Binding-site contacts:
Ligand atom C5 contacts residue ASN283 of chain 1.A at 3.6 Å.
Ligand atom N2 contacts residue ASN283 of chain 1.A at 2.9 Å (h-bond).
Ligand atom C8 contacts residue ASN283 of chain 1.A at 3.9 Å.
Ligand atom C4 contacts residue ASN283 of chain 1.A at 4.2 Å.
Ligand atom O6 contacts residue ARG558 of chain 1.A at 3.8 Å.
Ligand atom O5 contacts residue ASN283 of chain 1.A at 2.3 Å (h-bond).
Ligand atom C7 contacts residue SER311 of chain 1.A at 3.6 Å.
Ligand atom O7 contacts residue THR312 of chain 1.A at 3.8 Å.
Ligand atom C1 contacts residue ILE281 of chain 1.A at 3.8 Å (hydrophobic).
Ligand atom O7 contacts residue SER311 of chain 1.A at 3.2 Å (h-bond).
Ligand atom O5 contacts residue ILE281 of chain 1.A at 3.8 Å.
Ligand atom C3 contacts residue ASN283 of chain 1.A at 3.8 Å.
Ligand atom C5 contacts residue ILE281 of chain 1.A at 4.1 Å (hydrophobic).
Ligand atom N2 contacts residue SER311 of chain 1.A at 4.5 Å.
Ligand atom C6 contacts residue GLU639 of chain 1.A at 4.0 Å.
Ligand atom C7 contacts residue ASN283 of chain 1.A at 3.5 Å.
Ligand atom C2 contacts residue ASN283 of chain 1.A at 2.4 Å.
Ligand atom O6 contacts residue GLU639 of chain 1.A at 3.9 Å.
Ligand atom C8 contacts residue TYR284 of chain 1.A at 4.5 Å (hydrophobic).
Ligand atom C8 contacts residue SER311 of chain 1.A at 3.9 Å.
Ligand atom O7 contacts residue ASN283 of chain 1.A at 3.9 Å.
Ligand atom O6 contacts residue ASP640 of chain 1.A at 3.4 Å (salt-bridge).
Ligand atom C6 contacts residue ARG558 of chain 1.A at 3.9 Å.
Ligand atom C1 contacts residue ASN283 of chain 1.A at 1.4 Å.
Ligand atom C8 contacts residue MET310 of chain 1.A at 3.8 Å (hydrophobic).

The protein below binds the small molecule below.
Small molecule (SMILES): CC(=O)N[C@H]1[C@H](O[C@H]2[C@H](O)[C@@H](NC(C)=O)CO[C@@H]2CO)O[C@H](CO)[C@@H](O)[C@@H]1O

Sequence of chain 1.A:
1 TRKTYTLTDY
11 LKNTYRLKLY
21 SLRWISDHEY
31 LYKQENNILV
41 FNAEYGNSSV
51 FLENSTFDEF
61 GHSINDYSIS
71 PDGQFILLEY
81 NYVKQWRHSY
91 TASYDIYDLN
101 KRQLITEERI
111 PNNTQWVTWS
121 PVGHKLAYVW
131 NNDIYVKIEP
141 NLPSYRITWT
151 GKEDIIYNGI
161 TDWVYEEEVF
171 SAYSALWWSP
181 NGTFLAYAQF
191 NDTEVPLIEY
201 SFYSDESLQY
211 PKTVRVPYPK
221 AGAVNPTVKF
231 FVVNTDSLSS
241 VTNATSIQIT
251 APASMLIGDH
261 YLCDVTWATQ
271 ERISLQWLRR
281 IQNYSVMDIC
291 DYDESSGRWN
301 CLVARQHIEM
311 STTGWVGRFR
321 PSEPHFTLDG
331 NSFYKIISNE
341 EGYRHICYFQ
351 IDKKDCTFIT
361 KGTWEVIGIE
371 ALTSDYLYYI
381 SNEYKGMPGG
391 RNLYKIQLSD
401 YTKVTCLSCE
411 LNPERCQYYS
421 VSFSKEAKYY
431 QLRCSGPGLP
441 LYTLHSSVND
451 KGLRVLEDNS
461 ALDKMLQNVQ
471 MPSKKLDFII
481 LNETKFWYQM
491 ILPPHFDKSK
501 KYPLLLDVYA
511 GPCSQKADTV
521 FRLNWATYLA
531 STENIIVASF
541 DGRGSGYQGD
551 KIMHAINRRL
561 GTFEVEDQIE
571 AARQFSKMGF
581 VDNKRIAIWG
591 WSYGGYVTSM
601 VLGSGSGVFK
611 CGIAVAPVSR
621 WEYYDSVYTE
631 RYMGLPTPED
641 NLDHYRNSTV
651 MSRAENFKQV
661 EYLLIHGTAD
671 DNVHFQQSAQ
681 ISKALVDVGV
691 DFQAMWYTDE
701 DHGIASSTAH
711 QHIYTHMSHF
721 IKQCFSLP